This small molecule binds to this protein.
Small molecule (SMILES): COc1cc(CCNC(=O)c2nc(-c3ccccc3C)[nH]c(=O)c2O)ccc1O

Sequence of chain 1.A:
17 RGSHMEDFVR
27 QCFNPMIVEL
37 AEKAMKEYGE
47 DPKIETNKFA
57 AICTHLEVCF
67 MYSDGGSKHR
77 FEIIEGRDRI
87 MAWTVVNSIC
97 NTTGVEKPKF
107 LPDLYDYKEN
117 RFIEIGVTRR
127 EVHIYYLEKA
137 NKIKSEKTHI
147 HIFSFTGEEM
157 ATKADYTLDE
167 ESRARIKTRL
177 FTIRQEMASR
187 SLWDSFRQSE

Binding-site contacts:
Ligand atom C27 contacts residue ALA40 of chain 1.A at 4.0 Å (hydrophobic).
Ligand atom O13 contacts residue ASP109 of chain 1.A at 3.1 Å (salt-bridge).
Ligand atom C14 contacts residue GLU120 of chain 1.A at 3.7 Å.
Ligand atom O15 contacts residue TYR131 of chain 1.A at 3.7 Å.
Ligand atom C26 contacts residue ALA40 of chain 1.A at 3.8 Å (hydrophobic).
Ligand atom C12 contacts residue MN1 of chain 1.C at 3.2 Å.
Ligand atom C09 contacts residue MN1 of chain 1.C at 2.9 Å.
Ligand atom C12 contacts residue HIS61 of chain 1.A at 3.5 Å.
Ligand atom O13 contacts residue MN1 of chain 1.B at 2.1 Å.
Ligand atom O29 contacts residue GLU46 of chain 1.A at 2.8 Å (salt-bridge).
Ligand atom O10 contacts residue GLU81 of chain 1.A at 2.9 Å (salt-bridge).
Ligand atom O29 contacts residue MET41 of chain 1.A at 3.7 Å.
Ligand atom O29 contacts residue LYS54 of chain 1.A at 3.5 Å.
Ligand atom O13 contacts residue GLU120 of chain 1.A at 3.0 Å (salt-bridge).
Ligand atom C03 contacts residue GLU46 of chain 1.A at 4.0 Å.
Ligand atom C05 contacts residue TYR44 of chain 1.A at 3.9 Å (hydrophobic).
Ligand atom C14 contacts residue HIS61 of chain 1.A at 3.3 Å.
Ligand atom O13 contacts residue HIS61 of chain 1.A at 3.3 Å (h-bond).
Ligand atom C14 contacts residue ILE121 of chain 1.A at 4.0 Å (hydrophobic).
Ligand atom O15 contacts residue ILE121 of chain 1.A at 2.9 Å (h-bond).
Ligand atom O15 contacts residue MN1 of chain 1.B at 2.2 Å.
Ligand atom C11 contacts residue MN1 of chain 1.C at 3.5 Å.
Ligand atom C09 contacts residue GLU81 of chain 1.A at 3.7 Å.
Ligand atom O15 contacts residue GLU120 of chain 1.A at 3.0 Å (salt-bridge).
Ligand atom C14 contacts residue MN1 of chain 1.B at 2.9 Å.
Ligand atom C04 contacts residue TYR44 of chain 1.A at 3.7 Å (hydrophobic).
Ligand atom O13 contacts residue MN1 of chain 1.C at 2.3 Å.
Ligand atom O02 contacts residue GLU46 of chain 1.A at 3.4 Å (salt-bridge).
Ligand atom O29 contacts residue ILE58 of chain 1.A at 3.8 Å.
Ligand atom O10 contacts residue MN1 of chain 1.C at 1.9 Å.
Ligand atom C06 contacts residue TYR44 of chain 1.A at 3.6 Å (hydrophobic).
Ligand atom O13 contacts residue GLU81 of chain 1.A at 4.0 Å.
Ligand atom C12 contacts residue GLU120 of chain 1.A at 3.8 Å.
Ligand atom N16 contacts residue TYR131 of chain 1.A at 3.6 Å (h-bond).
Ligand atom C28 contacts residue GLU46 of chain 1.A at 3.7 Å.
Ligand atom C07 contacts residue TYR44 of chain 1.A at 3.8 Å (hydrophobic).
Ligand atom O15 contacts residue HIS61 of chain 1.A at 2.9 Å (h-bond).
Ligand atom C12 contacts residue MN1 of chain 1.B at 2.9 Å.
Ligand atom C27 contacts residue ILE58 of chain 1.A at 3.7 Å (hydrophobic).
Ligand atom O02 contacts residue TYR44 of chain 1.A at 4.0 Å.